Binding-site contacts:
Ligand atom O5P contacts residue SER435 of chain 1.F at 2.8 Å (h-bond).
Ligand atom P2 contacts residue THR348 of chain 1.F at 3.5 Å.
Ligand atom P2 contacts residue SER353 of chain 1.F at 3.5 Å.
Ligand atom P2 contacts residue THR350 of chain 1.F at 3.6 Å.
Ligand atom O4P contacts residue GLY436 of chain 1.F at 2.8 Å (h-bond).
Ligand atom C3 contacts residue ARG432 of chain 1.F at 3.4 Å.
Ligand atom P1 contacts residue ARG405 of chain 1.F at 3.7 Å.
Ligand atom C5 contacts residue GLY434 of chain 1.F at 3.3 Å.
Ligand atom O3 contacts residue GLY430 of chain 1.F at 3.0 Å.
Ligand atom O6P contacts residue SER353 of chain 1.F at 2.7 Å (h-bond).
Ligand atom O4 contacts residue THR438 of chain 1.F at 3.8 Å.
Ligand atom O6P contacts residue THR348 of chain 1.F at 2.4 Å (h-bond).
Ligand atom O4 contacts residue TYR437 of chain 1.F at 2.9 Å (h-bond).
Ligand atom O4P contacts residue SER435 of chain 1.F at 3.7 Å.
Ligand atom O3 contacts residue TRP398 of chain 1.F at 3.5 Å.
Ligand atom O2 contacts residue GLY430 of chain 1.F at 3.4 Å (h-bond).
Ligand atom O5 contacts residue LEU347 of chain 1.F at 3.4 Å (h-bond).
Ligand atom O4P contacts residue SER353 of chain 1.F at 3.5 Å (h-bond).
Ligand atom O1P contacts residue THR349 of chain 1.F at 3.8 Å.
Ligand atom O6 contacts residue THR349 of chain 1.F at 3.2 Å (h-bond).
Ligand atom O1P contacts residue GLY434 of chain 1.F at 2.9 Å (h-bond).
Ligand atom C3 contacts residue GLY434 of chain 1.F at 3.7 Å.
Ligand atom O2 contacts residue LEU347 of chain 1.F at 3.4 Å (h-bond).
Ligand atom C6 contacts residue SER353 of chain 1.F at 3.6 Å.
Ligand atom O3 contacts residue ARG432 of chain 1.F at 3.0 Å (salt-bridge).
Ligand atom O6 contacts residue THR348 of chain 1.F at 3.8 Å.
Ligand atom C6 contacts residue LEU347 of chain 1.F at 3.7 Å (hydrophobic).
Ligand atom C4 contacts residue GLY434 of chain 1.F at 3.2 Å.
Ligand atom O6P contacts residue ARG352 of chain 1.F at 3.7 Å.
Ligand atom C6 contacts residue THR438 of chain 1.F at 3.3 Å.
Ligand atom O3P contacts residue ARG405 of chain 1.F at 3.4 Å (salt-bridge).
Ligand atom O3P contacts residue PRO433 of chain 1.F at 3.4 Å.
Ligand atom O2P contacts residue ARG405 of chain 1.F at 2.5 Å (salt-bridge).
Ligand atom O5P contacts residue THR350 of chain 1.F at 2.5 Å (h-bond).
Ligand atom O4 contacts residue ARG432 of chain 1.F at 3.6 Å.
Ligand atom O5 contacts residue THR349 of chain 1.F at 3.7 Å.
Ligand atom O3P contacts residue TRP398 of chain 1.F at 2.5 Å (h-bond).
Ligand atom P2 contacts residue THR349 of chain 1.F at 3.7 Å.
Ligand atom O4 contacts residue GLY434 of chain 1.F at 2.3 Å (h-bond).
Ligand atom O5P contacts residue THR349 of chain 1.F at 3.5 Å (h-bond).

Sequence of chain 1.F:
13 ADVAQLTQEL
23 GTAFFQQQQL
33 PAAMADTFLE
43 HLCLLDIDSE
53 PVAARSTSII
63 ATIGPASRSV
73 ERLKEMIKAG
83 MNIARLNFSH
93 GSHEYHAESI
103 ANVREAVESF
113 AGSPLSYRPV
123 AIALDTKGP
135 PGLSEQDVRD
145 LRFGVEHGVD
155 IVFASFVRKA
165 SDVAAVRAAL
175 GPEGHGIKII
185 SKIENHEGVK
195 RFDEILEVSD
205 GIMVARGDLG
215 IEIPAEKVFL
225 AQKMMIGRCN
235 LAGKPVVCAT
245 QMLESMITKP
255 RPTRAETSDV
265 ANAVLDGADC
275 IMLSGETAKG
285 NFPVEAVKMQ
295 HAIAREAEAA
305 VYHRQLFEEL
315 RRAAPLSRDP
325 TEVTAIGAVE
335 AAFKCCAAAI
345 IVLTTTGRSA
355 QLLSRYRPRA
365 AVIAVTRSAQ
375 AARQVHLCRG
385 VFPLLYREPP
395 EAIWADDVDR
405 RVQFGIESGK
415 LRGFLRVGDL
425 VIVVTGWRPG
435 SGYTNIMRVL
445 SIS

The protein below binds the small molecule below.
Small molecule (SMILES): O=P(O)(O)OC[C@H]1O[C@](O)(COP(=O)(O)O)[C@@H](O)[C@@H]1O